Sequence of chain 1.A:
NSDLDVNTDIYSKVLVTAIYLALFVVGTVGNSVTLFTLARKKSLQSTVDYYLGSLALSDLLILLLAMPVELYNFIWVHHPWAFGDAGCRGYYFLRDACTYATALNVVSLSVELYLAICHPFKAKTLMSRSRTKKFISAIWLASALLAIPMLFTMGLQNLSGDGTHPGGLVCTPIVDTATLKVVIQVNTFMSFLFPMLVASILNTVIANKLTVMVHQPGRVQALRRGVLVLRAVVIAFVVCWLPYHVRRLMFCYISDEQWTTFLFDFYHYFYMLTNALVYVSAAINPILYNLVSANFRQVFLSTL

A small-molecule ligand and the protein it binds are described below.
Small molecule (SMILES): NCC(=O)O

Binding-site contacts:
Ligand atom O contacts residue ALA105 of chain 1.A at 4.5 Å.
Ligand atom OXT contacts residue TRP148 of chain 1.A at 4.0 Å.
Ligand atom N contacts residue TRP148 of chain 1.A at 4.0 Å.
Ligand atom N contacts residue ALA152 of chain 1.A at 4.2 Å.
Ligand atom OXT contacts residue LEU69 of chain 1.A at 4.3 Å.
Ligand atom O contacts residue ALA152 of chain 1.A at 4.2 Å.
Ligand atom OXT contacts residue LEU102 of chain 1.A at 4.3 Å.
Ligand atom C contacts residue TRP148 of chain 1.A at 4.3 Å (hydrophobic).
Ligand atom O contacts residue PHE101 of chain 1.A at 4.1 Å.
Ligand atom CA contacts residue TRP148 of chain 1.A at 3.9 Å (hydrophobic).